Binding-site contacts:
Ligand atom O5 contacts residue GLN39 of chain 1.A at 2.8 Å (h-bond).
Ligand atom C1 contacts residue GLN39 of chain 1.A at 3.3 Å.
Ligand atom O1 contacts residue GLY41 of chain 1.A at 2.7 Å (h-bond).
Ligand atom O3 contacts residue GLY87 of chain 1.A at 3.8 Å.
Ligand atom C2 contacts residue MG1 of chain 1.F at 3.0 Å.
Ligand atom O3 contacts residue PRO86 of chain 1.A at 3.7 Å.
Ligand atom O4 contacts residue LYS58 of chain 1.A at 2.8 Å (salt-bridge).
Ligand atom C4 contacts residue ILE42 of chain 1.A at 3.6 Å (hydrophobic).
Ligand atom O4 contacts residue GLY87 of chain 1.A at 3.5 Å.
Ligand atom C1 contacts residue GLY37 of chain 1.A at 3.3 Å.
Ligand atom C5 contacts residue GLY87 of chain 1.A at 3.6 Å.
Ligand atom O5 contacts residue ATP1 of chain 1.B at 3.0 Å (h-bond).
Ligand atom O4 contacts residue ILE56 of chain 1.A at 3.9 Å.
Ligand atom C4 contacts residue GLY87 of chain 1.A at 4.0 Å.
Ligand atom O3 contacts residue LYS58 of chain 1.A at 3.3 Å (salt-bridge).
Ligand atom O5 contacts residue MG1 of chain 1.F at 2.1 Å.
Ligand atom O2 contacts residue VAL38 of chain 1.A at 3.3 Å (h-bond).
Ligand atom C1 contacts residue MG1 of chain 1.F at 2.9 Å.
Ligand atom C3 contacts residue ILE42 of chain 1.A at 3.7 Å (hydrophobic).
Ligand atom O1 contacts residue GLY40 of chain 1.A at 3.3 Å (h-bond).
Ligand atom O2 contacts residue ATP1 of chain 1.B at 3.0 Å (h-bond).
Ligand atom O1 contacts residue GLN39 of chain 1.A at 3.9 Å.
Ligand atom C1 contacts residue GLY40 of chain 1.A at 4.0 Å.
Ligand atom C1 contacts residue GLY41 of chain 1.A at 3.8 Å.
Ligand atom O1 contacts residue GLY37 of chain 1.A at 3.1 Å (h-bond).
Ligand atom O2 contacts residue GLY37 of chain 1.A at 2.9 Å (h-bond).
Ligand atom C2 contacts residue GLN39 of chain 1.A at 3.4 Å.
Ligand atom C5 contacts residue LYS58 of chain 1.A at 3.5 Å.
Ligand atom O2 contacts residue MG1 of chain 1.F at 2.1 Å.
Ligand atom C1 contacts residue ATP1 of chain 1.B at 3.6 Å.
Ligand atom C2 contacts residue ATP1 of chain 1.B at 3.6 Å.
Ligand atom C5 contacts residue PRO86 of chain 1.A at 3.8 Å (hydrophobic).
Ligand atom O5 contacts residue GLY87 of chain 1.A at 3.0 Å (h-bond).
Ligand atom C4 contacts residue PRO86 of chain 1.A at 3.5 Å (hydrophobic).
Ligand atom O3 contacts residue ARG9 of chain 1.A at 3.4 Å (salt-bridge).
Ligand atom O5 contacts residue PRO86 of chain 1.A at 3.4 Å.
Ligand atom O2 contacts residue GLN39 of chain 1.A at 2.7 Å (h-bond).
Ligand atom O2 contacts residue GLY40 of chain 1.A at 4.0 Å.
Ligand atom O1 contacts residue ARG36 of chain 1.A at 3.5 Å.
Ligand atom C3 contacts residue GLY41 of chain 1.A at 3.4 Å.

Sequence of chain 1.A:
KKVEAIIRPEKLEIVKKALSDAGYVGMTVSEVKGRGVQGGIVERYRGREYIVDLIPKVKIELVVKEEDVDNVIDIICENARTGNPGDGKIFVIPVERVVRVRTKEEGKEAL

A protein and the small-molecule ligand that binds it are described below.
Small molecule (SMILES): O=C(O)CCC(=O)C(=O)O